Sequence of chain 39.C:
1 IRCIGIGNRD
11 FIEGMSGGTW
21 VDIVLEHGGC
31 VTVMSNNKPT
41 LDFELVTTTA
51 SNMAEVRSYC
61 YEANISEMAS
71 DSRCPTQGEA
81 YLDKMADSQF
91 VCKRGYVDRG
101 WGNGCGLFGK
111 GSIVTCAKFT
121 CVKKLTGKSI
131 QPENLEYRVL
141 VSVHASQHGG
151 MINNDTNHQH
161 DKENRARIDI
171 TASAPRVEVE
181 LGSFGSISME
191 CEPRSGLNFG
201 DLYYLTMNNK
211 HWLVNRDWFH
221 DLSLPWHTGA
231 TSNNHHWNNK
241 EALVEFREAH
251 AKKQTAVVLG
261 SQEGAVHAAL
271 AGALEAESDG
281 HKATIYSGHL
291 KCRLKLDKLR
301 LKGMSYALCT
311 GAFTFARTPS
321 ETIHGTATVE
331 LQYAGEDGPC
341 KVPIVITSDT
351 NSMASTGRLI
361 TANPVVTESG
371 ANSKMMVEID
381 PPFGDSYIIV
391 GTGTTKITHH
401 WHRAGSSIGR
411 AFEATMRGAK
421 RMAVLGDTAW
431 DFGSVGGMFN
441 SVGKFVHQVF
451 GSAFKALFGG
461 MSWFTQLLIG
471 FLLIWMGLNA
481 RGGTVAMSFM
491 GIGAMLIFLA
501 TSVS

This protein binds this small molecule.
Small molecule (SMILES): CC(=O)N[C@H]1[C@H](O[C@H]2[C@H](O)[C@@H](NC(C)=O)CO[C@@H]2CO[C@@H]2O[C@@H](C)[C@@H](O)[C@@H](O)[C@@H]2O)O[C@H](CO)[C@@H](O)[C@@H]1O

Binding-site contacts:
Ligand atom C8 contacts residue ASN157 of chain 39.C at 3.3 Å.
Ligand atom O5 contacts residue ASN157 of chain 39.C at 4.2 Å.
Ligand atom C8 contacts residue THR156 of chain 39.C at 4.2 Å.
Ligand atom O5 contacts residue ASN154 of chain 39.C at 2.3 Å (h-bond).
Ligand atom C1 contacts residue THR156 of chain 39.C at 4.3 Å.
Ligand atom O7 contacts residue ASN154 of chain 39.C at 4.0 Å.
Ligand atom N2 contacts residue GLY150 of chain 39.C at 3.5 Å (h-bond).
Ligand atom C8 contacts residue GLY150 of chain 39.C at 3.7 Å.
Ligand atom O7 contacts residue GLY150 of chain 39.C at 2.9 Å (h-bond).
Ligand atom N2 contacts residue ASN154 of chain 39.C at 2.9 Å (h-bond).
Ligand atom C5 contacts residue ASN154 of chain 39.C at 3.6 Å.
Ligand atom O7 contacts residue HIS148 of chain 39.C at 3.6 Å.
Ligand atom C5 contacts residue MET151 of chain 39.C at 3.8 Å (hydrophobic).
Ligand atom O5 contacts residue THR156 of chain 39.C at 4.1 Å.
Ligand atom C6 contacts residue ASP161 of chain 39.C at 3.7 Å.
Ligand atom C5 contacts residue THR156 of chain 39.C at 3.8 Å.
Ligand atom C6 contacts residue ASN157 of chain 39.C at 3.7 Å.
Ligand atom C1 contacts residue MET151 of chain 39.C at 4.2 Å (hydrophobic).
Ligand atom C4 contacts residue ASN154 of chain 39.C at 4.2 Å.
Ligand atom C3 contacts residue ASN154 of chain 39.C at 3.8 Å.
Ligand atom C2 contacts residue ASN154 of chain 39.C at 2.4 Å.
Ligand atom C2 contacts residue GLY150 of chain 39.C at 3.8 Å.
Ligand atom C4 contacts residue MET151 of chain 39.C at 3.9 Å (hydrophobic).
Ligand atom C1 contacts residue ASN154 of chain 39.C at 1.4 Å.
Ligand atom O5 contacts residue MET151 of chain 39.C at 3.9 Å.
Ligand atom C5 contacts residue THR156 of chain 39.C at 4.1 Å.
Ligand atom C6 contacts residue THR156 of chain 39.C at 3.9 Å.
Ligand atom C3 contacts residue MET151 of chain 39.C at 4.1 Å (hydrophobic).
Ligand atom C7 contacts residue GLY150 of chain 39.C at 3.1 Å.
Ligand atom C1 contacts residue GLY150 of chain 39.C at 4.0 Å.
Ligand atom C2 contacts residue MET151 of chain 39.C at 4.3 Å (hydrophobic).
Ligand atom O5 contacts residue THR156 of chain 39.C at 3.8 Å.
Ligand atom C7 contacts residue ASN154 of chain 39.C at 3.7 Å.
Ligand atom C6 contacts residue THR156 of chain 39.C at 3.8 Å.
Ligand atom O6 contacts residue MET151 of chain 39.C at 4.4 Å.